Sequence of chain 1.D:
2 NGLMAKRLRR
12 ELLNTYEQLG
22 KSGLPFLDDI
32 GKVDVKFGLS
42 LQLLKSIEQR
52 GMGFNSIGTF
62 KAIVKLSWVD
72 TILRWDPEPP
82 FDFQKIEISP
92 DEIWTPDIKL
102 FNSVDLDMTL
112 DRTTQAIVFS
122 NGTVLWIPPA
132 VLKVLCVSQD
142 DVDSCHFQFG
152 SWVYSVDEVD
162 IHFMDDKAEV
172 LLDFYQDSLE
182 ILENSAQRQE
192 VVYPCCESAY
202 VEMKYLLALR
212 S

Binding-site contacts:
Ligand atom C02 contacts residue PHE120 of chain 1.D at 4.2 Å (hydrophobic).
Ligand atom O01 contacts residue CYS197 of chain 1.C at 3.5 Å.
Ligand atom C16 contacts residue TRP153 of chain 1.C at 3.7 Å (hydrophobic).
Ligand atom C05 contacts residue ILE118 of chain 1.D at 3.6 Å (hydrophobic).
Ligand atom N09 contacts residue TRP153 of chain 1.C at 4.2 Å.
Ligand atom C08 contacts residue VAL154 of chain 1.C at 4.2 Å (hydrophobic).
Ligand atom C18 contacts residue TRP153 of chain 1.C at 4.0 Å (hydrophobic).
Ligand atom C18 contacts residue TYR201 of chain 1.C at 3.6 Å (hydrophobic).
Ligand atom C14 contacts residue TYR194 of chain 1.C at 3.9 Å (hydrophobic).
Ligand atom O01 contacts residue GLU198 of chain 1.C at 3.2 Å (salt-bridge).
Ligand atom N09 contacts residue ILE128 of chain 1.D at 3.5 Å.
Ligand atom C15 contacts residue TYR194 of chain 1.C at 3.6 Å (hydrophobic).
Ligand atom C06 contacts residue ILE118 of chain 1.D at 4.2 Å (hydrophobic).
Ligand atom C11 contacts residue ILE128 of chain 1.D at 4.0 Å (hydrophobic).
Ligand atom C10 contacts residue ILE128 of chain 1.D at 3.5 Å (hydrophobic).
Ligand atom C10 contacts residue VAL154 of chain 1.C at 4.2 Å (hydrophobic).
Ligand atom C11 contacts residue TRP153 of chain 1.C at 3.3 Å (hydrophobic).
Ligand atom C13 contacts residue TYR201 of chain 1.C at 3.5 Å (hydrophobic).
Ligand atom C07 contacts residue TYR201 of chain 1.C at 4.1 Å (hydrophobic).
Ligand atom C06 contacts residue TYR201 of chain 1.C at 3.7 Å (hydrophobic).
Ligand atom C14 contacts residue TYR201 of chain 1.C at 3.7 Å (hydrophobic).
Ligand atom C08 contacts residue ILE118 of chain 1.D at 3.9 Å (hydrophobic).
Ligand atom O12 contacts residue CYS197 of chain 1.C at 3.9 Å.
Ligand atom C11 contacts residue CYS197 of chain 1.C at 4.1 Å (hydrophobic).
Ligand atom C04 contacts residue TYR201 of chain 1.C at 3.4 Å (hydrophobic).
Ligand atom C05 contacts residue TYR201 of chain 1.C at 3.7 Å (hydrophobic).
Ligand atom C03 contacts residue PHE120 of chain 1.D at 4.2 Å (hydrophobic).
Ligand atom N17 contacts residue TRP153 of chain 1.C at 3.0 Å (h-bond).
Ligand atom N09 contacts residue VAL154 of chain 1.C at 3.9 Å.
Ligand atom N17 contacts residue TYR201 of chain 1.C at 4.1 Å.
Ligand atom C10 contacts residue TRP153 of chain 1.C at 3.5 Å (hydrophobic).
Ligand atom C15 contacts residue PHE175 of chain 1.D at 4.2 Å (hydrophobic).
Ligand atom C13 contacts residue CYS197 of chain 1.C at 3.8 Å (hydrophobic).
Ligand atom C13 contacts residue TRP153 of chain 1.C at 3.1 Å (hydrophobic).
Ligand atom C18 contacts residue CYS197 of chain 1.C at 3.7 Å (hydrophobic).
Ligand atom C05 contacts residue VAL154 of chain 1.C at 3.7 Å (hydrophobic).
Ligand atom C08 contacts residue ILE128 of chain 1.D at 3.9 Å (hydrophobic).
Ligand atom N17 contacts residue SER152 of chain 1.C at 4.0 Å.
Ligand atom O12 contacts residue TRP153 of chain 1.C at 3.1 Å (h-bond).
Ligand atom C14 contacts residue TRP153 of chain 1.C at 3.6 Å (hydrophobic).

This protein binds this small molecule.
Small molecule (SMILES): OCC[C@H]1C[C@@H]1c1cncc(OC[C@@H]2CCN2)c1

Sequence of chain 1.C:
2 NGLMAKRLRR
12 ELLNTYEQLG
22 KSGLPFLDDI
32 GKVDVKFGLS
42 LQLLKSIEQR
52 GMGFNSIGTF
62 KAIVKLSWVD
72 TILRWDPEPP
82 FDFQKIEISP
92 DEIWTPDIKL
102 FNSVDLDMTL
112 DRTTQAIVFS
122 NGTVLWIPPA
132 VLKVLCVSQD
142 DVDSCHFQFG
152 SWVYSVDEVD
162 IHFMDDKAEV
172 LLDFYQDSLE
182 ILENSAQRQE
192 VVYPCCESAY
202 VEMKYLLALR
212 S